This small molecule binds to this protein.
Small molecule (SMILES): CC(=O)O[C@H]1C(=O)[C@@]2(C)[C@H]([C@H](OC(=O)c3ccccc3)[C@]3(O)C[C@H](OC(=O)[C@H](O)[C@@H](NC(=O)c4ccccc4)c4ccccc4)C(C)=C1C3(C)C)[C@]1(OC(C)=O)CO[C@@H]1C[C@@H]2O

Sequence of chain 1.B:
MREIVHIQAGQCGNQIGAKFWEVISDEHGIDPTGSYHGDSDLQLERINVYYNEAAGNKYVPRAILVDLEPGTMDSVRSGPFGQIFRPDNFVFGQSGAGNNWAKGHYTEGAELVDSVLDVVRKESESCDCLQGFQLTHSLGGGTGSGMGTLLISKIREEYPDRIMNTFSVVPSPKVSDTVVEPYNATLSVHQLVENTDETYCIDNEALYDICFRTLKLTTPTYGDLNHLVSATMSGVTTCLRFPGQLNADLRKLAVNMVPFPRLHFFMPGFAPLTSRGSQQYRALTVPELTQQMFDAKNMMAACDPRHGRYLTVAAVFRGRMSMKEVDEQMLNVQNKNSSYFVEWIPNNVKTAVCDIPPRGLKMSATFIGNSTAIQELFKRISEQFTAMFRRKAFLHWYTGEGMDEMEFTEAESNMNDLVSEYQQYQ

Binding-site contacts:
Ligand atom O13 contacts residue ARG359 of chain 1.B at 3.4 Å (salt-bridge).
Ligand atom C40 contacts residue ARG318 of chain 1.B at 3.4 Å.
Ligand atom C30 contacts residue HIS227 of chain 1.B at 3.5 Å.
Ligand atom C32 contacts residue ASP26 of chain 1.B at 3.4 Å.
Ligand atom C19 contacts residue THR274 of chain 1.B at 3.4 Å.
Ligand atom C08 contacts residue HIS227 of chain 1.B at 3.5 Å.
Ligand atom C06 contacts residue ASP224 of chain 1.B at 3.6 Å.
Ligand atom C07 contacts residue ASP224 of chain 1.B at 3.4 Å.
Ligand atom C07 contacts residue LEU228 of chain 1.B at 3.6 Å (hydrophobic).
Ligand atom C05 contacts residue HIS227 of chain 1.B at 3.7 Å.
Ligand atom C39 contacts residue ALA231 of chain 1.B at 3.4 Å (hydrophobic).
Ligand atom C04 contacts residue HIS227 of chain 1.B at 3.4 Å.
Ligand atom C41 contacts residue VAL23 of chain 1.B at 3.6 Å (hydrophobic).
Ligand atom C41 contacts residue SER234 of chain 1.B at 3.8 Å.
Ligand atom C40 contacts residue ALA231 of chain 1.B at 3.8 Å (hydrophobic).
Ligand atom C08 contacts residue LEU228 of chain 1.B at 3.7 Å (hydrophobic).
Ligand atom O12 contacts residue ARG359 of chain 1.B at 3.4 Å (salt-bridge).
Ligand atom O13 contacts residue PRO358 of chain 1.B at 2.7 Å (h-bond).
Ligand atom O06 contacts residue PRO272 of chain 1.B at 2.9 Å (h-bond).
Ligand atom C33 contacts residue ASP26 of chain 1.B at 3.4 Å.
Ligand atom O06 contacts residue THR274 of chain 1.B at 3.6 Å.
Ligand atom O07 contacts residue THR274 of chain 1.B at 3.2 Å (h-bond).
Ligand atom C47 contacts residue ARG276 of chain 1.B at 3.7 Å.
Ligand atom C16 contacts residue THR274 of chain 1.B at 3.4 Å.
Ligand atom C33 contacts residue GLU22 of chain 1.B at 3.7 Å.
Ligand atom C13 contacts residue HIS227 of chain 1.B at 3.8 Å.
Ligand atom C14 contacts residue THR274 of chain 1.B at 3.4 Å.
Ligand atom C28 contacts residue PRO358 of chain 1.B at 3.2 Å (hydrophobic).
Ligand atom C39 contacts residue PRO358 of chain 1.B at 3.7 Å (hydrophobic).
Ligand atom C07 contacts residue HIS227 of chain 1.B at 3.8 Å.
Ligand atom C15 contacts residue PRO272 of chain 1.B at 3.0 Å (hydrophobic).
Ligand atom C34 contacts residue GLU22 of chain 1.B at 3.3 Å.
Ligand atom O05 contacts residue LEU361 of chain 1.B at 3.3 Å.
Ligand atom N01 contacts residue HIS227 of chain 1.B at 3.7 Å.
Ligand atom C42 contacts residue VAL23 of chain 1.B at 3.8 Å (hydrophobic).
Ligand atom C09 contacts residue HIS227 of chain 1.B at 3.3 Å.
Ligand atom O08 contacts residue ARG276 of chain 1.B at 3.7 Å.
Ligand atom C16 contacts residue PRO272 of chain 1.B at 3.2 Å (hydrophobic).
Ligand atom C35 contacts residue GLU22 of chain 1.B at 3.7 Å.
Ligand atom O14 contacts residue HIS227 of chain 1.B at 3.2 Å (h-bond).